This protein binds this small molecule.
Small molecule (SMILES): Nc1ncnc2c1ncn2[C@H]1C[C@H](O)[C@@H](COP(=O)(O)O)O1

Binding-site contacts:
Ligand atom P contacts residue PHE420 of chain 1.TA at 4.2 Å.
Ligand atom N9 contacts residue PRO422 of chain 1.TA at 4.3 Å.
Ligand atom O5' contacts residue PRO422 of chain 1.TA at 3.8 Å.
Ligand atom C6 contacts residue PRO422 of chain 1.TA at 3.4 Å (hydrophobic).
Ligand atom C2 contacts residue GLY430 of chain 1.TA at 3.6 Å.
Ligand atom N3 contacts residue PRO201 of chain 1.TA at 4.0 Å.
Ligand atom C2 contacts residue VAL200 of chain 1.TA at 4.4 Å (hydrophobic).
Ligand atom O1P contacts residue HIS421 of chain 1.TA at 4.1 Å.
Ligand atom N9 contacts residue PRO201 of chain 1.TA at 3.8 Å.
Ligand atom N7 contacts residue SER423 of chain 1.TA at 4.0 Å.
Ligand atom C6 contacts residue PRO201 of chain 1.TA at 4.3 Å (hydrophobic).
Ligand atom N6 contacts residue GLY430 of chain 1.TA at 3.0 Å (h-bond).
Ligand atom C2 contacts residue PRO201 of chain 1.TA at 4.2 Å (hydrophobic).
Ligand atom N6 contacts residue PHE429 of chain 1.TA at 4.1 Å.
Ligand atom C6 contacts residue SER423 of chain 1.TA at 4.2 Å.
Ligand atom N6 contacts residue PRO422 of chain 1.TA at 3.2 Å (h-bond).
Ligand atom C4 contacts residue PRO201 of chain 1.TA at 3.9 Å (hydrophobic).
Ligand atom C5' contacts residue HIS421 of chain 1.TA at 3.7 Å.
Ligand atom C8 contacts residue PRO201 of chain 1.TA at 3.9 Å (hydrophobic).
Ligand atom C4 contacts residue PRO422 of chain 1.TA at 4.2 Å (hydrophobic).
Ligand atom O1P contacts residue HIS419 of chain 1.TA at 4.3 Å.
Ligand atom N1 contacts residue GLY430 of chain 1.TA at 2.9 Å (h-bond).
Ligand atom O4' contacts residue HIS421 of chain 1.TA at 4.2 Å.
Ligand atom N1 contacts residue PRO422 of chain 1.TA at 3.6 Å.
Ligand atom N7 contacts residue PRO201 of chain 1.TA at 4.1 Å.
Ligand atom C6 contacts residue GLY430 of chain 1.TA at 3.9 Å.
Ligand atom C8 contacts residue HIS421 of chain 1.TA at 3.8 Å.
Ligand atom O5' contacts residue HIS421 of chain 1.TA at 3.0 Å (h-bond).
Ligand atom N6 contacts residue PRO424 of chain 1.TA at 4.1 Å.
Ligand atom O5' contacts residue PHE420 of chain 1.TA at 4.2 Å.
Ligand atom C5 contacts residue PRO422 of chain 1.TA at 4.0 Å (hydrophobic).
Ligand atom N1 contacts residue VAL200 of chain 1.TA at 3.9 Å.
Ligand atom P contacts residue HIS421 of chain 1.TA at 3.6 Å.
Ligand atom N6 contacts residue SER423 of chain 1.TA at 3.5 Å.
Ligand atom C1' contacts residue PRO201 of chain 1.TA at 4.3 Å (hydrophobic).
Ligand atom C5 contacts residue PRO201 of chain 1.TA at 4.0 Å (hydrophobic).
Ligand atom N7 contacts residue HIS421 of chain 1.TA at 4.0 Å.
Ligand atom C3' contacts residue PRO422 of chain 1.TA at 3.7 Å (hydrophobic).
Ligand atom C6 contacts residue VAL200 of chain 1.TA at 4.2 Å (hydrophobic).
Ligand atom N3 contacts residue PRO422 of chain 1.TA at 4.4 Å.

Sequence of chain 1.TA:
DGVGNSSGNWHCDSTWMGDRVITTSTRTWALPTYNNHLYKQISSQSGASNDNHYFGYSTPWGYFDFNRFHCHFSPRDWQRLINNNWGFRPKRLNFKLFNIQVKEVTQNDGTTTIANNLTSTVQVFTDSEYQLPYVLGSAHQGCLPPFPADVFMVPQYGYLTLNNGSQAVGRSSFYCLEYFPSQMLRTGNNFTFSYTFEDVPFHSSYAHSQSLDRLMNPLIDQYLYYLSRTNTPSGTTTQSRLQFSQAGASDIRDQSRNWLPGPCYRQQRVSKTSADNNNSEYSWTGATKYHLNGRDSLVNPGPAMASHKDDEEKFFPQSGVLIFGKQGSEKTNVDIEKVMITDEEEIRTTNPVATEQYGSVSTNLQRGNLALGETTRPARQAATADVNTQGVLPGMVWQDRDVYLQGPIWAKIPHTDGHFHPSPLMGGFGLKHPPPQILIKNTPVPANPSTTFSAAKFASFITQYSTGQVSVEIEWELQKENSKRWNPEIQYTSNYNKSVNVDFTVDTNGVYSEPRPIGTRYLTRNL